Sequence of chain 1.A:
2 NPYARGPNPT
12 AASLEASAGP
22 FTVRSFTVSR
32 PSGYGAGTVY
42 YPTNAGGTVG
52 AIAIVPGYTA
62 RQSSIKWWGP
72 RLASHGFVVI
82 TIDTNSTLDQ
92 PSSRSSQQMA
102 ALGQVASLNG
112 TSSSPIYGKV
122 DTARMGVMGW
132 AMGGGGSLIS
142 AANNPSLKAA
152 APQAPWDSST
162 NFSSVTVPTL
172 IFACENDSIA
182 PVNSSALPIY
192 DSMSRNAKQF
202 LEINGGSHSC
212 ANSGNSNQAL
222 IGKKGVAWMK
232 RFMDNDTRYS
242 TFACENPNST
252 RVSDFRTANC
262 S

This small molecule binds to this protein.
Small molecule (SMILES): O=C(O)c1ccc(C(=O)OCCO)cc1

Binding-site contacts:
Ligand atom C2 contacts residue ALA132 of chain 1.A at 3.6 Å (hydrophobic).
Ligand atom C7 contacts residue ILE180 of chain 1.A at 4.0 Å (hydrophobic).
Ligand atom O4 contacts residue ILE180 of chain 1.A at 4.0 Å.
Ligand atom C1 contacts residue HIS209 of chain 1.A at 3.6 Å.
Ligand atom O3 contacts residue MET133 of chain 1.A at 2.7 Å (h-bond).
Ligand atom C1 contacts residue TYR59 of chain 1.A at 3.5 Å (hydrophobic).
Ligand atom C5 contacts residue ILE180 of chain 1.A at 3.6 Å (hydrophobic).
Ligand atom C1 contacts residue TRP131 of chain 1.A at 3.6 Å (hydrophobic).
Ligand atom O1 contacts residue GOL1 of chain 1.I at 4.0 Å.
Ligand atom C2 contacts residue GOL1 of chain 1.I at 3.4 Å.
Ligand atom O2 contacts residue TYR59 of chain 1.A at 3.0 Å.
Ligand atom C4 contacts residue ILE180 of chain 1.A at 3.9 Å (hydrophobic).
Ligand atom O3 contacts residue ALA132 of chain 1.A at 3.0 Å.
Ligand atom C3 contacts residue MET133 of chain 1.A at 3.8 Å (hydrophobic).
Ligand atom O3 contacts residue GLY58 of chain 1.A at 3.8 Å.
Ligand atom C10 contacts residue ILE180 of chain 1.A at 3.8 Å (hydrophobic).
Ligand atom C9 contacts residue MET133 of chain 1.A at 3.5 Å (hydrophobic).
Ligand atom C2 contacts residue HIS209 of chain 1.A at 3.0 Å.
Ligand atom C9 contacts residue TRP157 of chain 1.A at 3.7 Å (hydrophobic).
Ligand atom C5 contacts residue GOL1 of chain 1.I at 2.9 Å.
Ligand atom O1 contacts residue TYR59 of chain 1.A at 2.9 Å (h-bond).
Ligand atom C3 contacts residue GOL1 of chain 1.I at 4.1 Å.
Ligand atom C6 contacts residue GOL1 of chain 1.I at 3.5 Å.
Ligand atom O4 contacts residue TRP157 of chain 1.A at 3.1 Å (h-bond).
Ligand atom O3 contacts residue TYR59 of chain 1.A at 3.1 Å (h-bond).
Ligand atom C4 contacts residue GOL1 of chain 1.I at 3.9 Å.
Ligand atom C2 contacts residue TYR59 of chain 1.A at 4.0 Å (hydrophobic).
Ligand atom C8 contacts residue TRP157 of chain 1.A at 3.3 Å (hydrophobic).
Ligand atom C6 contacts residue ILE180 of chain 1.A at 3.7 Å (hydrophobic).
Ligand atom C2 contacts residue ILE180 of chain 1.A at 3.8 Å (hydrophobic).
Ligand atom C1 contacts residue GOL1 of chain 1.I at 3.0 Å.
Ligand atom O5 contacts residue ILE180 of chain 1.A at 4.1 Å.
Ligand atom O1 contacts residue GLY58 of chain 1.A at 3.2 Å.
Ligand atom O1 contacts residue TRP131 of chain 1.A at 3.3 Å.
Ligand atom C4 contacts residue MET133 of chain 1.A at 3.9 Å (hydrophobic).
Ligand atom O2 contacts residue ALA132 of chain 1.A at 4.1 Å.
Ligand atom C3 contacts residue ALA132 of chain 1.A at 3.5 Å (hydrophobic).
Ligand atom C3 contacts residue TYR59 of chain 1.A at 3.4 Å (hydrophobic).
Ligand atom O2 contacts residue GLY58 of chain 1.A at 4.1 Å.
Ligand atom O2 contacts residue GOL1 of chain 1.I at 3.4 Å (h-bond).